Sequence of chain 1.B:
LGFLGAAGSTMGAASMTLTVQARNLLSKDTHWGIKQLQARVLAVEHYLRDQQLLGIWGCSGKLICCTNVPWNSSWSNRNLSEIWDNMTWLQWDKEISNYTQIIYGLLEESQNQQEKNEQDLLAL

Binding-site contacts:
Ligand atom C1 contacts residue ASN126 of chain 1.B at 1.5 Å.
Ligand atom C2 contacts residue ASN126 of chain 1.B at 2.5 Å.
Ligand atom C7 contacts residue ASN126 of chain 1.B at 3.3 Å.
Ligand atom C5 contacts residue ASN126 of chain 1.B at 3.8 Å.
Ligand atom C8 contacts residue SER125 of chain 1.B at 3.5 Å.
Ligand atom C8 contacts residue ASN126 of chain 1.B at 3.8 Å.
Ligand atom C8 contacts residue LYS122 of chain 1.B at 3.3 Å.
Ligand atom O7 contacts residue ASN126 of chain 1.B at 3.2 Å (h-bond).
Ligand atom C7 contacts residue GLU123 of chain 1.B at 4.2 Å.
Ligand atom C8 contacts residue ILE124 of chain 1.B at 4.0 Å (hydrophobic).
Ligand atom C3 contacts residue ASN126 of chain 1.B at 3.9 Å.
Ligand atom C8 contacts residue GLU123 of chain 1.B at 3.1 Å.
Ligand atom N2 contacts residue ASN126 of chain 1.B at 2.9 Å (h-bond).
Ligand atom O5 contacts residue ASN126 of chain 1.B at 2.5 Å (h-bond).
Ligand atom C4 contacts residue ASN126 of chain 1.B at 4.4 Å.
Ligand atom O7 contacts residue GLU123 of chain 1.B at 4.5 Å.

A small-molecule ligand and the protein it binds are described below.
Small molecule (SMILES): CC(=O)N[C@@H]1[C@@H](O)[C@H](O)[C@@H](CO)O[C@H]1O